Sequence of chain 2.D:
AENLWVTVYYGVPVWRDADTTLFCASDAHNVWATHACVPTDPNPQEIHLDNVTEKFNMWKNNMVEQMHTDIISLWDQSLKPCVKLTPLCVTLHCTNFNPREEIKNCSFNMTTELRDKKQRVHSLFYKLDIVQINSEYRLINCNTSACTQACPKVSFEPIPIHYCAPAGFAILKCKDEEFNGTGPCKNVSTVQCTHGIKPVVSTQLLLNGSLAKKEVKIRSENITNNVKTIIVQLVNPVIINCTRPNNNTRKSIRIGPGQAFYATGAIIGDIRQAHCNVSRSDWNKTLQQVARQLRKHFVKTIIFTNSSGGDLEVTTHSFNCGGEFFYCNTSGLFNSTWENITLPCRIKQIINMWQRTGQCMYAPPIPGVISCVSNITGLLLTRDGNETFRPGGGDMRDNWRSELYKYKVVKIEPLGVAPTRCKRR

A small-molecule ligand and the protein it binds are described below.
Small molecule (SMILES): CC(=O)N[C@H]1[C@H](O[C@H]2[C@H](O)[C@@H](NC(C)=O)CO[C@@H]2CO)O[C@H](CO)[C@@H](O)[C@@H]1O

Binding-site contacts:
Ligand atom C8 contacts residue ASN247 of chain 2.D at 3.3 Å.
Ligand atom O6 contacts residue PRO276 of chain 2.D at 3.7 Å.
Ligand atom C4 contacts residue ASN433 of chain 2.D at 4.2 Å.
Ligand atom C7 contacts residue ASN433 of chain 2.D at 3.1 Å.
Ligand atom O5 contacts residue PRO276 of chain 2.D at 3.6 Å.
Ligand atom C6 contacts residue PRO276 of chain 2.D at 3.9 Å (hydrophobic).
Ligand atom C3 contacts residue ASN433 of chain 2.D at 3.8 Å.
Ligand atom C8 contacts residue ASN433 of chain 2.D at 4.3 Å.
Ligand atom C8 contacts residue NAG1 of chain 2.J at 3.6 Å.
Ligand atom C2 contacts residue ASN433 of chain 2.D at 2.5 Å.
Ligand atom N2 contacts residue ASN433 of chain 2.D at 2.9 Å (h-bond).
Ligand atom O6 contacts residue LEU250 of chain 2.D at 4.2 Å.
Ligand atom C5 contacts residue ASN433 of chain 2.D at 3.7 Å.
Ligand atom O7 contacts residue LYS237 of chain 2.D at 4.2 Å.
Ligand atom O5 contacts residue ASN433 of chain 2.D at 2.3 Å (h-bond).
Ligand atom O7 contacts residue ASN247 of chain 2.D at 3.7 Å.
Ligand atom C8 contacts residue LYS237 of chain 2.D at 4.3 Å.
Ligand atom O7 contacts residue ASN433 of chain 2.D at 2.9 Å (h-bond).
Ligand atom C1 contacts residue ASN433 of chain 2.D at 1.4 Å.
Ligand atom C5 contacts residue PRO276 of chain 2.D at 4.4 Å (hydrophobic).
Ligand atom C7 contacts residue ASN247 of chain 2.D at 3.8 Å.